Sequence of chain 3.B:
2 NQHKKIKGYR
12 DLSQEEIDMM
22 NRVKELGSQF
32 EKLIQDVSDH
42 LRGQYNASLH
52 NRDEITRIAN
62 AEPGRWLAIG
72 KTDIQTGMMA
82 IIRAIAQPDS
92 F

Sequence of chain 4.B:
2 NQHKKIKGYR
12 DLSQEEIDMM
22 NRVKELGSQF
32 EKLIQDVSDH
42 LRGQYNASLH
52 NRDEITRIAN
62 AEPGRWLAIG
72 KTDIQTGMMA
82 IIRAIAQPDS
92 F

Binding-site contacts:
Ligand atom C24 contacts residue 1SY1 of chain 4.P at 0.8 Å.
Ligand atom C32 contacts residue 1SY1 of chain 4.P at 0.6 Å.
Ligand atom N9 contacts residue 1SY1 of chain 4.P at 0.6 Å (h-bond).
Ligand atom N39 contacts residue 1SY1 of chain 4.P at 0.4 Å (h-bond).
Ligand atom C5 contacts residue 1SY1 of chain 4.P at 0.5 Å.
Ligand atom O23 contacts residue 1SY1 of chain 4.P at 0.5 Å (h-bond).
Ligand atom N33 contacts residue 1SY1 of chain 4.P at 0.6 Å (h-bond).
Ligand atom O43 contacts residue 1SY1 of chain 4.P at 0.3 Å (h-bond).
Ligand atom C21 contacts residue 1SY1 of chain 4.P at 0.7 Å.
Ligand atom O31 contacts residue 1SY1 of chain 4.P at 0.3 Å (h-bond).
Ligand atom P27 contacts residue 1SY1 of chain 4.P at 0.8 Å.
Ligand atom C4 contacts residue 1SY1 of chain 4.P at 0.4 Å.
Ligand atom O19 contacts residue 1SY1 of chain 4.P at 1.1 Å (h-bond).
Ligand atom C34 contacts residue 1SY1 of chain 4.P at 0.8 Å.
Ligand atom C2 contacts residue 1SY1 of chain 4.P at 0.5 Å.
Ligand atom C22 contacts residue 1SY1 of chain 4.P at 1.1 Å.
Ligand atom O4' contacts residue 1SY1 of chain 4.P at 0.3 Å (h-bond).
Ligand atom O17 contacts residue 1SY1 of chain 4.P at 0.6 Å (h-bond).
Ligand atom N1 contacts residue 1SY1 of chain 4.P at 0.4 Å (h-bond).
Ligand atom C3' contacts residue 1SY1 of chain 4.P at 0.7 Å.
Ligand atom C1' contacts residue 1SY1 of chain 4.P at 0.6 Å.
Ligand atom C16 contacts residue 1SY1 of chain 4.P at 0.8 Å.
Ligand atom C4' contacts residue 1SY1 of chain 4.P at 0.8 Å.
Ligand atom C6 contacts residue 1SY1 of chain 4.P at 0.4 Å.
Ligand atom C37 contacts residue 1SY1 of chain 4.P at 0.5 Å.
Ligand atom C2' contacts residue 1SY1 of chain 4.P at 1.1 Å.
Ligand atom N7 contacts residue 1SY1 of chain 4.P at 0.7 Å (h-bond).
Ligand atom C40 contacts residue 1SY1 of chain 4.P at 0.5 Å.
Ligand atom C8 contacts residue 1SY1 of chain 4.P at 0.8 Å.
Ligand atom N42 contacts residue 1SY1 of chain 4.P at 0.4 Å (h-bond).
Ligand atom C25 contacts residue 1SY1 of chain 4.P at 0.8 Å.
Ligand atom N3 contacts residue 1SY1 of chain 4.P at 0.4 Å (h-bond).
Ligand atom C38 contacts residue 1SY1 of chain 4.P at 0.4 Å.
Ligand atom N01 contacts residue 1SY1 of chain 4.P at 0.3 Å (h-bond).
Ligand atom P18 contacts residue 1SY1 of chain 4.P at 0.7 Å.
Ligand atom N35 contacts residue 1SY1 of chain 4.P at 0.7 Å (h-bond).
Ligand atom O2' contacts residue 1SY1 of chain 4.P at 0.5 Å (h-bond).
Ligand atom O26 contacts residue 1SY1 of chain 4.P at 0.6 Å (h-bond).
Ligand atom O29 contacts residue 1SY1 of chain 4.P at 0.7 Å.
Ligand atom C36 contacts residue 1SY1 of chain 4.P at 0.4 Å.

This protein binds this small molecule.
Small molecule (SMILES): Nc1nc(=O)c2ncn([C@@H]3O[C@@H]4COP(=O)(O)O[C@H]5[C@@H](O)[C@H](n6cnc7c(N)ncnc76)O[C@@H]5COP(=O)(O)O[C@@H]3[C@@H]4O)c2[nH]1